Binding-site contacts:
Ligand atom OP2 contacts residue VAL178 of chain 4.E at 4.5 Å.
Ligand atom C5' contacts residue VAL178 of chain 4.E at 4.5 Å (hydrophobic).
Ligand atom N9 contacts residue TRP47 of chain 4.D at 3.9 Å.
Ligand atom O4' contacts residue LYS143 of chain 4.D at 4.1 Å.
Ligand atom N6 contacts residue THR48 of chain 4.D at 3.3 Å (h-bond).
Ligand atom C5 contacts residue TRP47 of chain 4.D at 3.8 Å (hydrophobic).
Ligand atom N7 contacts residue TRP47 of chain 4.D at 3.7 Å.
Ligand atom N1 contacts residue THR48 of chain 4.D at 4.0 Å.
Ligand atom C1' contacts residue TRP47 of chain 4.D at 4.3 Å (hydrophobic).
Ligand atom O4' contacts residue TRP47 of chain 4.D at 4.1 Å.
Ligand atom C6 contacts residue TRP47 of chain 4.D at 3.9 Å (hydrophobic).
Ligand atom OP2 contacts residue GLY49 of chain 4.E at 4.2 Å.
Ligand atom N1 contacts residue TRP47 of chain 4.D at 4.3 Å.
Ligand atom N3 contacts residue TRP47 of chain 4.D at 4.1 Å.
Ligand atom N6 contacts residue TYR50 of chain 4.D at 4.2 Å.
Ligand atom C2 contacts residue TRP47 of chain 4.D at 4.2 Å (hydrophobic).
Ligand atom C6 contacts residue THR48 of chain 4.D at 4.2 Å.
Ligand atom C4 contacts residue TRP47 of chain 4.D at 3.9 Å (hydrophobic).
Ligand atom C8 contacts residue TRP47 of chain 4.D at 3.8 Å (hydrophobic).
Ligand atom N6 contacts residue TRP47 of chain 4.D at 3.8 Å.

This protein binds this small molecule.
Small molecule (SMILES): Nc1ncnc2c1ncn2[C@@H]1O[C@H](COO[C@@H]2C[C@@H](CO[P](=O)(O)O[C@H]3[C@@H](O)[C@H](n4cnc5c(N)ncnc54)O[C@@H]3COP(=O)=O)O[C@H]2n2ccc(=O)[nH]c2=O)[C@@H](OOP(O)OC[C@H]2O[C@@H](n3ccc(=O)[nH]c3=O)[C@H](O)[C@@H]2O)[C@H]1O.Op1oo1

Sequence of chain 4.E:
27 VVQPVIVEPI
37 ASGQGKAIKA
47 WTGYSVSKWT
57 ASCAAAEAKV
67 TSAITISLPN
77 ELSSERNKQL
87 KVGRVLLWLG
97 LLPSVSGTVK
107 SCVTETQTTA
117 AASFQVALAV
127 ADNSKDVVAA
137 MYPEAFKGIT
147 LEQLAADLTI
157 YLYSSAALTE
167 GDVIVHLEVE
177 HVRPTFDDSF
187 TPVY

Sequence of chain 4.D:
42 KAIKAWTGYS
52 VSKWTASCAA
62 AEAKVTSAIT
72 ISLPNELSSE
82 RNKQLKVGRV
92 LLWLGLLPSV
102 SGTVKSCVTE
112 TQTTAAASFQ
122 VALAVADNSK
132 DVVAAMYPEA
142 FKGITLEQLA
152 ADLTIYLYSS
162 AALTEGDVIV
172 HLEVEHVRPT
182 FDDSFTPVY